The protein below binds the small molecule below.
Small molecule (SMILES): CC(=O)N[C@H]1[C@H](O[C@H]2[C@H](O)[C@@H](NC(C)=O)CO[C@@H]2CO)O[C@H](CO)[C@@H](O)[C@@H]1O

Binding-site contacts:
Ligand atom O3 contacts residue ASP209 of chain 1.A at 4.2 Å.
Ligand atom O7 contacts residue ASN239 of chain 1.A at 2.9 Å (h-bond).
Ligand atom N2 contacts residue ASN239 of chain 1.A at 2.9 Å (h-bond).
Ligand atom C7 contacts residue ASN239 of chain 1.A at 3.1 Å.
Ligand atom C2 contacts residue ASP209 of chain 1.A at 3.9 Å.
Ligand atom C5 contacts residue HIS236 of chain 1.A at 3.9 Å.
Ligand atom C7 contacts residue HIS236 of chain 1.A at 4.5 Å.
Ligand atom C1 contacts residue ASN239 of chain 1.A at 1.4 Å.
Ligand atom C3 contacts residue ASN239 of chain 1.A at 3.8 Å.
Ligand atom N2 contacts residue ASP209 of chain 1.A at 3.0 Å (salt-bridge).
Ligand atom C4 contacts residue ASN239 of chain 1.A at 4.2 Å.
Ligand atom C1 contacts residue THR241 of chain 1.A at 3.9 Å.
Ligand atom C7 contacts residue ASP209 of chain 1.A at 3.8 Å.
Ligand atom O7 contacts residue GLN243 of chain 1.A at 3.3 Å (h-bond).
Ligand atom C7 contacts residue GLN243 of chain 1.A at 4.4 Å.
Ligand atom C8 contacts residue ASN239 of chain 1.A at 3.6 Å.
Ligand atom O5 contacts residue HIS236 of chain 1.A at 4.2 Å.
Ligand atom O5 contacts residue ASN239 of chain 1.A at 2.4 Å (h-bond).
Ligand atom C3 contacts residue ASP209 of chain 1.A at 3.8 Å.
Ligand atom C5 contacts residue GLN243 of chain 1.A at 4.5 Å.
Ligand atom O4 contacts residue GLN243 of chain 1.A at 3.9 Å.
Ligand atom C2 contacts residue ASN239 of chain 1.A at 2.4 Å.
Ligand atom C6 contacts residue HIS236 of chain 1.A at 3.7 Å.
Ligand atom C5 contacts residue ASN239 of chain 1.A at 3.7 Å.
Ligand atom C8 contacts residue ASP209 of chain 1.A at 3.6 Å.
Ligand atom O7 contacts residue HIS236 of chain 1.A at 3.5 Å (h-bond).

Sequence of chain 1.A:
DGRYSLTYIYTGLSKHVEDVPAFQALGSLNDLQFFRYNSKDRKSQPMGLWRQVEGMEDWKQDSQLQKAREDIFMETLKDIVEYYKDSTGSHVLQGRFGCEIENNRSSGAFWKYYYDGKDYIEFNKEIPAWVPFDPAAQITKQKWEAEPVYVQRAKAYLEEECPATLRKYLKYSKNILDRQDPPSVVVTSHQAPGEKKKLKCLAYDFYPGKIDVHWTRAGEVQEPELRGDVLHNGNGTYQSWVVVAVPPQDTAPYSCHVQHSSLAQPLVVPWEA